The protein below binds the small molecule below.
Small molecule (SMILES): CC(=O)N[C@@H]1[C@@H](O)[C@H](O)[C@@H](CO)O[C@H]1O

Sequence of chain 1.A:
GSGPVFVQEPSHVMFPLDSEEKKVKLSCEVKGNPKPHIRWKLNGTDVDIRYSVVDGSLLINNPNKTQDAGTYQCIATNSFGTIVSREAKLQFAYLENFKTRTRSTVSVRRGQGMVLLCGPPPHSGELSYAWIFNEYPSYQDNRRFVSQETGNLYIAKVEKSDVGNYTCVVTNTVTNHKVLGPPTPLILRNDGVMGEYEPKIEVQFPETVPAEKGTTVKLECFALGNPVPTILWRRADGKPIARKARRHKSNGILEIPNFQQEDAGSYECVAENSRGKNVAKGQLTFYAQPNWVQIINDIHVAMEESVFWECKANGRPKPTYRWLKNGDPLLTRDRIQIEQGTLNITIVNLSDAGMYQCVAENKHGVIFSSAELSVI

Binding-site contacts:
Ligand atom O5 contacts residue ASN171 of chain 1.A at 2.3 Å (h-bond).
Ligand atom C5 contacts residue ASN171 of chain 1.A at 3.4 Å.
Ligand atom C7 contacts residue ASN171 of chain 1.A at 4.3 Å.
Ligand atom C2 contacts residue ASN171 of chain 1.A at 2.7 Å.
Ligand atom O6 contacts residue ASN171 of chain 1.A at 3.8 Å.
Ligand atom O6 contacts residue PRO189 of chain 1.A at 4.1 Å.
Ligand atom C3 contacts residue ASN171 of chain 1.A at 3.9 Å.
Ligand atom C6 contacts residue ASN171 of chain 1.A at 4.2 Å.
Ligand atom C1 contacts residue ASN171 of chain 1.A at 1.4 Å.
Ligand atom N2 contacts residue ASN171 of chain 1.A at 3.1 Å (h-bond).
Ligand atom C4 contacts residue ASN171 of chain 1.A at 4.3 Å.